Sequence of chain 1.D:
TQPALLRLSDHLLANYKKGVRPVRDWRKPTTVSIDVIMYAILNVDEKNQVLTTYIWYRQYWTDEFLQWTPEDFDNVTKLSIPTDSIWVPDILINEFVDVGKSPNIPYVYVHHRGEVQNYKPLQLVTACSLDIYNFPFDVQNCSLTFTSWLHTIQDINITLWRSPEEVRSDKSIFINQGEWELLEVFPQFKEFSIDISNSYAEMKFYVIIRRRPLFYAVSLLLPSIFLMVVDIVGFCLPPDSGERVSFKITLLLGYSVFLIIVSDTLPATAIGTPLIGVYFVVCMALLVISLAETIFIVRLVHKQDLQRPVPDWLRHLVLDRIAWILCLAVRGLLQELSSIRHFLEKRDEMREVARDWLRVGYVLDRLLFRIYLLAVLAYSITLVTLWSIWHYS

A small-molecule ligand and the protein it binds are described below.
Small molecule (SMILES): CC(=O)N[C@H]1[C@H](O[C@H]2[C@H](O)[C@@H](NC(C)=O)CO[C@@H]2CO)O[C@H](CO)[C@@H](O[C@@H]2O[C@H](CO)[C@@H](O)[C@H](O)[C@@H]2O)[C@@H]1O

Binding-site contacts:
Ligand atom O7 contacts residue PHE190 of chain 1.D at 4.3 Å.
Ligand atom O5 contacts residue ILE159 of chain 1.D at 4.2 Å.
Ligand atom O5 contacts residue ASN158 of chain 1.D at 2.3 Å (h-bond).
Ligand atom N2 contacts residue ASN158 of chain 1.D at 2.9 Å (h-bond).
Ligand atom C1 contacts residue ASN158 of chain 1.D at 1.4 Å.
Ligand atom C7 contacts residue ASN158 of chain 1.D at 3.4 Å.
Ligand atom C8 contacts residue PHE190 of chain 1.D at 4.2 Å (hydrophobic).
Ligand atom O6 contacts residue PHE190 of chain 1.D at 3.8 Å.
Ligand atom C8 contacts residue ILE154 of chain 1.D at 4.0 Å (hydrophobic).
Ligand atom C6 contacts residue ILE159 of chain 1.D at 4.3 Å (hydrophobic).
Ligand atom C4 contacts residue ASN158 of chain 1.D at 4.2 Å.
Ligand atom C1 contacts residue PHE190 of chain 1.D at 4.1 Å (hydrophobic).
Ligand atom O7 contacts residue ASN158 of chain 1.D at 3.5 Å (h-bond).
Ligand atom O6 contacts residue THR160 of chain 1.D at 4.0 Å.
Ligand atom O5 contacts residue PHE190 of chain 1.D at 4.3 Å.
Ligand atom O5 contacts residue THR160 of chain 1.D at 4.2 Å.
Ligand atom C2 contacts residue ASN158 of chain 1.D at 2.5 Å.
Ligand atom C5 contacts residue PHE190 of chain 1.D at 4.0 Å (hydrophobic).
Ligand atom C3 contacts residue ASN158 of chain 1.D at 3.8 Å.
Ligand atom C6 contacts residue THR160 of chain 1.D at 3.9 Å.
Ligand atom C5 contacts residue ASN158 of chain 1.D at 3.6 Å.
Ligand atom O6 contacts residue ILE159 of chain 1.D at 3.8 Å.